Sequence of chain 1.A:
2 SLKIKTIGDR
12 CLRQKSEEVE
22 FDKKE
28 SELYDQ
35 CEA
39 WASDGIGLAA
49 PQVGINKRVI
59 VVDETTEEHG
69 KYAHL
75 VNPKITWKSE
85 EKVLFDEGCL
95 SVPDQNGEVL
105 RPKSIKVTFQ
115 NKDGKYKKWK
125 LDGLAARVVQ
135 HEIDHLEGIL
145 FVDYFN

Binding-site contacts:
Ligand atom O2 contacts residue HIS135 of chain 1.A at 3.0 Å (h-bond).
Ligand atom C25 contacts residue PHE89 of chain 1.A at 3.9 Å (hydrophobic).
Ligand atom C10 contacts residue GLU91 of chain 1.A at 3.9 Å.
Ligand atom O4 contacts residue GLN50 of chain 1.A at 3.2 Å (h-bond).
Ligand atom C6 contacts residue GLY92 of chain 1.A at 3.6 Å.
Ligand atom N1 contacts residue GLU136 of chain 1.A at 2.7 Å (salt-bridge).
Ligand atom C11 contacts residue ARG131 of chain 1.A at 3.8 Å.
Ligand atom C9 contacts residue HIS135 of chain 1.A at 3.4 Å.
Ligand atom O4 contacts residue ZN1 of chain 1.B at 2.2 Å.
Ligand atom O20 contacts residue GLY92 of chain 1.A at 3.0 Å (h-bond).
Ligand atom N1 contacts residue HIS135 of chain 1.A at 3.6 Å (h-bond).
Ligand atom N1 contacts residue GLN50 of chain 1.A at 3.5 Å (h-bond).
Ligand atom C3 contacts residue ZN1 of chain 1.B at 2.9 Å.
Ligand atom N14 contacts residue GLY92 of chain 1.A at 3.1 Å (h-bond).
Ligand atom C3 contacts residue HIS135 of chain 1.A at 3.6 Å.
Ligand atom O13 contacts residue GLY43 of chain 1.A at 3.2 Å.
Ligand atom C8 contacts residue ILE44 of chain 1.A at 3.9 Å (hydrophobic).
Ligand atom N1 contacts residue GLY45 of chain 1.A at 3.2 Å (h-bond).
Ligand atom O27 contacts residue PHE89 of chain 1.A at 3.3 Å.
Ligand atom C10 contacts residue HIS135 of chain 1.A at 3.9 Å.
Ligand atom O2 contacts residue HIS139 of chain 1.A at 2.9 Å (h-bond).
Ligand atom O4 contacts residue HIS135 of chain 1.A at 3.4 Å (h-bond).
Ligand atom C3 contacts residue LEU94 of chain 1.A at 3.8 Å (hydrophobic).
Ligand atom C3 contacts residue GLU136 of chain 1.A at 3.8 Å.
Ligand atom C5 contacts residue GLY45 of chain 1.A at 3.4 Å.
Ligand atom C12 contacts residue GLY92 of chain 1.A at 3.9 Å.
Ligand atom C26 contacts residue ASP90 of chain 1.A at 3.4 Å.
Ligand atom N1 contacts residue ZN1 of chain 1.B at 2.9 Å.
Ligand atom O13 contacts residue ILE44 of chain 1.A at 2.8 Å (h-bond).
Ligand atom C7 contacts residue GLU136 of chain 1.A at 3.6 Å.
Ligand atom C3 contacts residue GLN50 of chain 1.A at 3.8 Å.
Ligand atom O2 contacts residue GLU136 of chain 1.A at 2.6 Å (salt-bridge).
Ligand atom C10 contacts residue ARG131 of chain 1.A at 3.9 Å.
Ligand atom O4 contacts residue CYS93 of chain 1.A at 3.3 Å (h-bond).
Ligand atom O2 contacts residue ZN1 of chain 1.B at 2.1 Å.
Ligand atom C9 contacts residue GLY92 of chain 1.A at 3.8 Å.
Ligand atom O4 contacts residue LEU94 of chain 1.A at 2.9 Å (h-bond).
Ligand atom O2 contacts residue GLN50 of chain 1.A at 2.9 Å (h-bond).
Ligand atom O27 contacts residue ASP90 of chain 1.A at 2.5 Å (salt-bridge).
Ligand atom C3 contacts residue GLY45 of chain 1.A at 3.6 Å.

The protein below binds the small molecule below.
Small molecule (SMILES): CCCCC[C@H](CC(=O)NO)C(=O)N[C@H](C(=O)N1CCC[C@H]1CO)C(C)C